Sequence of chain 4.A:
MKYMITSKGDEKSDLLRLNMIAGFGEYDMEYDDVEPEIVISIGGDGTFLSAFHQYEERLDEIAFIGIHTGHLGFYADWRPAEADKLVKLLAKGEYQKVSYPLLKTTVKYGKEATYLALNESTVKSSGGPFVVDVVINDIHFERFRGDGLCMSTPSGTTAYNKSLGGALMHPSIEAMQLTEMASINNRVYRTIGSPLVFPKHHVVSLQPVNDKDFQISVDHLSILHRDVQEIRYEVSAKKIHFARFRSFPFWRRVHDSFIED

Binding-site contacts:
Ligand atom C17 contacts residue GLU123 of chain 4.A at 3.3 Å.
Ligand atom N2 contacts residue SER158 of chain 4.A at 3.1 Å (h-bond).
Ligand atom C7 contacts residue PHE74 of chain 4.A at 3.3 Å (hydrophobic).
Ligand atom P contacts residue HIS71 of chain 4.A at 3.6 Å.
Ligand atom O9 contacts residue GLU123 of chain 4.A at 2.8 Å (salt-bridge).
Ligand atom C18 contacts residue GLU123 of chain 4.A at 3.5 Å.
Ligand atom N3 contacts residue THR161 of chain 4.A at 2.5 Å (h-bond).
Ligand atom O5 contacts residue GLY44 of chain 4.A at 3.7 Å.
Ligand atom C21 contacts residue TYR163 of chain 4.A at 3.7 Å (hydrophobic).
Ligand atom N3 contacts residue ALA162 of chain 4.A at 3.7 Å.
Ligand atom C7 contacts residue THR161 of chain 4.A at 3.2 Å.
Ligand atom C6 contacts residue THR161 of chain 4.A at 3.6 Å.
Ligand atom N10 contacts residue TYR163 of chain 4.A at 3.6 Å.
Ligand atom O9 contacts residue ASN122 of chain 4.A at 3.4 Å (h-bond).
Ligand atom C22 contacts residue ILE187 of chain 1.A at 3.5 Å (hydrophobic).
Ligand atom O9 contacts residue ASP222 of chain 4.A at 3.7 Å.
Ligand atom C6 contacts residue ALA162 of chain 4.A at 3.7 Å (hydrophobic).
Ligand atom N3 contacts residue PHE74 of chain 4.A at 3.5 Å.
Ligand atom N9 contacts residue ILE187 of chain 1.A at 3.4 Å.
Ligand atom O8 contacts residue GLU123 of chain 4.A at 2.3 Å (salt-bridge).
Ligand atom C8 contacts residue ASP45 of chain 4.A at 3.7 Å.
Ligand atom C5 contacts residue ALA162 of chain 4.A at 3.7 Å (hydrophobic).
Ligand atom O6 contacts residue GLY46 of chain 4.A at 3.2 Å (h-bond).
Ligand atom N8 contacts residue ASP150 of chain 1.A at 2.9 Å (salt-bridge).
Ligand atom N8 contacts residue ALA185 of chain 1.A at 3.0 Å (h-bond).
Ligand atom N8 contacts residue TYR163 of chain 4.A at 3.7 Å.
Ligand atom O8 contacts residue ASN122 of chain 4.A at 3.5 Å (h-bond).
Ligand atom N2 contacts residue ASN122 of chain 4.A at 3.0 Å (h-bond).
Ligand atom O6 contacts residue ASP45 of chain 4.A at 3.5 Å (salt-bridge).
Ligand atom N9 contacts residue ALA185 of chain 1.A at 3.7 Å.
Ligand atom O5 contacts residue HIS71 of chain 4.A at 3.3 Å.
Ligand atom N1 contacts residue ASN122 of chain 4.A at 3.0 Å (h-bond).
Ligand atom O8 contacts residue TYR163 of chain 4.A at 3.5 Å (h-bond).
Ligand atom C22 contacts residue SER166 of chain 4.A at 3.2 Å.
Ligand atom O5 contacts residue ASP45 of chain 4.A at 3.1 Å (salt-bridge).
Ligand atom N2 contacts residue TYR75 of chain 4.A at 3.4 Å (h-bond).
Ligand atom N9 contacts residue SER166 of chain 4.A at 3.2 Å (h-bond).
Ligand atom O4 contacts residue HIS71 of chain 4.A at 2.8 Å (h-bond).
Ligand atom C20 contacts residue TYR163 of chain 4.A at 3.7 Å (hydrophobic).
Ligand atom O8 contacts residue ALA162 of chain 4.A at 3.2 Å.

Sequence of chain 1.A:
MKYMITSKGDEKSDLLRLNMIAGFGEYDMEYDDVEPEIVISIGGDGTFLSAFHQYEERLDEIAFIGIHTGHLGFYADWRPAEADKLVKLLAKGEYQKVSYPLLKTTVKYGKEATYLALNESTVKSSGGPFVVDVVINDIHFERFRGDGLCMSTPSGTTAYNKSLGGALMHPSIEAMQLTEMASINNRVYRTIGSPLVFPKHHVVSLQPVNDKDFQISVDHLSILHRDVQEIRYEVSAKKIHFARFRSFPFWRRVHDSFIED

A small-molecule ligand and the protein it binds are described below.
Small molecule (SMILES): CN(CC#Cc1nc2c(N)ncnc2n1[C@@H]1O[C@H](CO)[C@@H](O)[C@H]1OP(=O)(O)O)C[C@H]1O[C@@H](n2cnc3c(N)ncnc32)[C@H](O)[C@@H]1O